Sequence of chain 2.A:
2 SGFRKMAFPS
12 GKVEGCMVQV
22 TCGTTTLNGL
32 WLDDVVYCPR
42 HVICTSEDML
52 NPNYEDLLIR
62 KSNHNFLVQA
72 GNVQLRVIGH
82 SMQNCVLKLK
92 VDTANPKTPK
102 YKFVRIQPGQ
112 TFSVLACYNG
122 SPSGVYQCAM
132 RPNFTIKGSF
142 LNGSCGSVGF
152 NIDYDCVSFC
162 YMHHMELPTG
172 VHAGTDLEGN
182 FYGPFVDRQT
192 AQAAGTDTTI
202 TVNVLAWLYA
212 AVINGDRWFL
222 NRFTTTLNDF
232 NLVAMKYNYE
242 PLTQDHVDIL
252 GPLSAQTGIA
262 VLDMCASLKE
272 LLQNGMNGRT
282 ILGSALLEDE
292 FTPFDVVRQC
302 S

This small molecule binds to this protein.
Small molecule (SMILES): CC[C@H](C)[C@H](NC(=O)OCc1ccccc1)C(=O)N[C@@H](CCC(=O)OC)C(=O)N[C@H](C(=O)N[C@@H](CC(=O)OC)C(C)=O)[C@@H](C)O

Binding-site contacts:
Ligand atom CD1 contacts residue GLN190 of chain 2.A at 3.5 Å.
Ligand atom C contacts residue CYS146 of chain 2.A at 2.3 Å (hydrophobic).
Ligand atom CB contacts residue GLY144 of chain 2.A at 3.7 Å.
Ligand atom O28 contacts residue PRO169 of chain 2.A at 3.6 Å.
Ligand atom CG2 contacts residue MET50 of chain 2.A at 3.8 Å (hydrophobic).
Ligand atom O contacts residue ASN143 of chain 2.A at 3.3 Å.
Ligand atom CG2 contacts residue GLN193 of chain 2.A at 3.5 Å.
Ligand atom O contacts residue LEU142 of chain 2.A at 3.6 Å.
Ligand atom CB contacts residue MET166 of chain 2.A at 3.3 Å (hydrophobic).
Ligand atom O20 contacts residue THR191 of chain 2.A at 3.8 Å.
Ligand atom O contacts residue CYS146 of chain 2.A at 3.2 Å (h-bond).
Ligand atom C27 contacts residue ALA192 of chain 2.A at 3.6 Å (hydrophobic).
Ligand atom CB contacts residue HIS42 of chain 2.A at 3.6 Å.
Ligand atom CG2 contacts residue HIS42 of chain 2.A at 3.7 Å.
Ligand atom C27 contacts residue GLN190 of chain 2.A at 3.8 Å.
Ligand atom N contacts residue GLU167 of chain 2.A at 3.0 Å (salt-bridge).
Ligand atom OD1 contacts residue THR26 of chain 2.A at 3.8 Å.
Ligand atom CG1 contacts residue ARG189 of chain 2.A at 3.7 Å.
Ligand atom CG2 contacts residue MET166 of chain 2.A at 3.4 Å (hydrophobic).
Ligand atom O contacts residue GLN190 of chain 2.A at 2.5 Å (h-bond).
Ligand atom CM1 contacts residue THR26 of chain 2.A at 3.4 Å.
Ligand atom N contacts residue CYS146 of chain 2.A at 2.9 Å (h-bond).
Ligand atom C27 contacts residue THR191 of chain 2.A at 3.4 Å.
Ligand atom CG1 contacts residue MET166 of chain 2.A at 3.1 Å (hydrophobic).
Ligand atom O contacts residue GLU167 of chain 2.A at 2.9 Å (salt-bridge).
Ligand atom C26 contacts residue GLN190 of chain 2.A at 3.7 Å.
Ligand atom CD1 contacts residue MET166 of chain 2.A at 3.1 Å (hydrophobic).
Ligand atom C contacts residue GLY144 of chain 2.A at 3.5 Å.
Ligand atom CA contacts residue GLU167 of chain 2.A at 3.6 Å.
Ligand atom C contacts residue GLN190 of chain 2.A at 3.5 Å.
Ligand atom CM1 contacts residue HIS42 of chain 2.A at 3.5 Å.
Ligand atom O contacts residue MET166 of chain 2.A at 3.4 Å.
Ligand atom C1 contacts residue CYS146 of chain 2.A at 1.6 Å (hydrophobic).
Ligand atom C26 contacts residue THR191 of chain 2.A at 3.6 Å.
Ligand atom O contacts residue GLY144 of chain 2.A at 2.4 Å (h-bond).
Ligand atom CA contacts residue CYS146 of chain 2.A at 2.9 Å (hydrophobic).
Ligand atom CB contacts residue GLU167 of chain 2.A at 3.7 Å.
Ligand atom OD1 contacts residue THR27 of chain 2.A at 3.4 Å (h-bond).
Ligand atom O contacts residue SER145 of chain 2.A at 3.0 Å (h-bond).
Ligand atom C22 contacts residue ALA192 of chain 2.A at 3.8 Å (hydrophobic).